A protein and the small-molecule ligand that binds it are described below.
Small molecule (SMILES): CC(=O)N[C@@H]1[C@@H](O)[C@H](O[C@@H]2O[C@H](CO[C@]3(C(=O)O)C[C@H](O)[C@@H](NC(C)=O)[C@H]([C@H](O)[C@H](O)CO)O3)[C@H](O)[C@H](O)[C@H]2O)[C@@H](CO)O[C@H]1O

Sequence of chain 24.B:
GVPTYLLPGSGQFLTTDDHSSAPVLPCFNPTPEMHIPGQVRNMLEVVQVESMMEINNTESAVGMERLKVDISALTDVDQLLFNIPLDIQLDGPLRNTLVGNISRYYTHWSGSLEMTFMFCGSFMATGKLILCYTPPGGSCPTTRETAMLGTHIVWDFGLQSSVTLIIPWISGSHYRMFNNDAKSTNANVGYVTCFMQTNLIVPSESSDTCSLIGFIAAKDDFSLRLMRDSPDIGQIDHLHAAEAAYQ

Sequence of chain 24.A:
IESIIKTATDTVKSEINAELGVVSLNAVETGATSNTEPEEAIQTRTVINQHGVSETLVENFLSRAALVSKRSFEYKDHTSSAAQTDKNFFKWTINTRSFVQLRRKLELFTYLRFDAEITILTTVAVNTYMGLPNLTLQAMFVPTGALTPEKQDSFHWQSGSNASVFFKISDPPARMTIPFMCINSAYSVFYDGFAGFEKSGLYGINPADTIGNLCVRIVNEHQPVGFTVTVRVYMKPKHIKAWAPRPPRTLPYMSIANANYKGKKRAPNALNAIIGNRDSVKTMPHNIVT

Binding-site contacts:
Ligand atom C10 contacts residue ASN275 of chain 24.A at 3.2 Å.
Ligand atom C11 contacts residue GLY234 of chain 24.B at 3.7 Å.
Ligand atom C5 contacts residue PRO231 of chain 24.B at 3.4 Å (hydrophobic).
Ligand atom O4 contacts residue ARG95 of chain 24.B at 3.3 Å (salt-bridge).
Ligand atom C4 contacts residue ASP232 of chain 24.B at 3.5 Å.
Ligand atom N5 contacts residue ASN275 of chain 24.A at 3.5 Å (h-bond).
Ligand atom O7 contacts residue PRO274 of chain 24.A at 3.5 Å.
Ligand atom O1B contacts residue ARG104 of chain 24.B at 2.4 Å (salt-bridge).
Ligand atom O10 contacts residue LYS270 of chain 24.A at 3.0 Å (salt-bridge).
Ligand atom C10 contacts residue PRO231 of chain 24.B at 3.5 Å (hydrophobic).
Ligand atom O4 contacts residue ASN275 of chain 24.A at 2.8 Å (h-bond).
Ligand atom O1B contacts residue ASP91 of chain 24.B at 3.8 Å.
Ligand atom C11 contacts residue PRO231 of chain 24.B at 3.5 Å (hydrophobic).
Ligand atom O10 contacts residue ASN275 of chain 24.A at 2.7 Å (h-bond).
Ligand atom O4 contacts residue PRO231 of chain 24.B at 3.8 Å.
Ligand atom O3 contacts residue PRO274 of chain 24.A at 3.6 Å.
Ligand atom O6 contacts residue ASP91 of chain 24.B at 3.2 Å.
Ligand atom C11 contacts residue ASP232 of chain 24.B at 3.4 Å.
Ligand atom C8 contacts residue ASN180 of chain 24.B at 3.0 Å.
Ligand atom C4 contacts residue ARG104 of chain 24.B at 3.7 Å.
Ligand atom C4 contacts residue PRO231 of chain 24.B at 3.4 Å (hydrophobic).
Ligand atom O6 contacts residue PRO274 of chain 24.A at 3.8 Å.
Ligand atom C10 contacts residue LYS270 of chain 24.A at 3.6 Å.
Ligand atom C1 contacts residue ARG104 of chain 24.B at 3.4 Å.
Ligand atom C7 contacts residue ASN180 of chain 24.B at 3.5 Å.
Ligand atom C4 contacts residue ASN275 of chain 24.A at 3.7 Å.
Ligand atom O4 contacts residue ASP91 of chain 24.B at 2.4 Å (salt-bridge).
Ligand atom C3 contacts residue PRO274 of chain 24.A at 3.7 Å (hydrophobic).
Ligand atom C4 contacts residue PRO274 of chain 24.A at 3.8 Å (hydrophobic).
Ligand atom C11 contacts residue ILE233 of chain 24.B at 3.5 Å (hydrophobic).
Ligand atom O7 contacts residue ASN180 of chain 24.B at 3.2 Å (h-bond).
Ligand atom C3 contacts residue ARG104 of chain 24.B at 3.8 Å.
Ligand atom C3 contacts residue ARG95 of chain 24.B at 3.8 Å.
Ligand atom C10 contacts residue ASP232 of chain 24.B at 3.6 Å.
Ligand atom O3 contacts residue GLY282 of chain 24.A at 3.3 Å.
Ligand atom N5 contacts residue PRO231 of chain 24.B at 2.6 Å (h-bond).
Ligand atom C5 contacts residue ASN275 of chain 24.A at 3.5 Å.
Ligand atom O7 contacts residue LYS270 of chain 24.A at 3.4 Å (salt-bridge).
Ligand atom O4 contacts residue ASP232 of chain 24.B at 2.9 Å (salt-bridge).
Ligand atom C4 contacts residue ASP91 of chain 24.B at 3.4 Å.